Sequence of chain 2.A:
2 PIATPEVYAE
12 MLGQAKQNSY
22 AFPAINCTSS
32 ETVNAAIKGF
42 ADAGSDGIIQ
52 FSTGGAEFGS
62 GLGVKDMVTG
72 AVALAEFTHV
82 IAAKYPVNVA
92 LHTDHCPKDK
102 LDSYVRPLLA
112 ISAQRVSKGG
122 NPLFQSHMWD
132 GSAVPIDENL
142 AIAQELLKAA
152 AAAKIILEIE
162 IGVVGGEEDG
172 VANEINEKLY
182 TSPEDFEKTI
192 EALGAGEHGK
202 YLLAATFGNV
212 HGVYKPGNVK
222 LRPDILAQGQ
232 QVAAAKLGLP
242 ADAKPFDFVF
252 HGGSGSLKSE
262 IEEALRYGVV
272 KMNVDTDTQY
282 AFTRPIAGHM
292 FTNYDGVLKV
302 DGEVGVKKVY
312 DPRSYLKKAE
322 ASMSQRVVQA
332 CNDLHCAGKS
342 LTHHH

Binding-site contacts:
Ligand atom O3P contacts residue ASP276 of chain 2.A at 3.0 Å (salt-bridge).
Ligand atom N2 contacts residue ZN1 of chain 2.C at 2.9 Å.
Ligand atom O1 contacts residue ZN1 of chain 2.C at 2.4 Å.
Ligand atom O3P contacts residue ASN274 of chain 2.A at 3.7 Å.
Ligand atom O3P contacts residue GLY254 of chain 2.A at 3.6 Å.
Ligand atom N2 contacts residue ASN27 of chain 2.A at 3.6 Å.
Ligand atom O2 contacts residue ASP95 of chain 2.A at 2.5 Å (salt-bridge).
Ligand atom C1 contacts residue HIS212 of chain 2.A at 3.4 Å.
Ligand atom O2P contacts residue GLY213 of chain 2.A at 2.9 Å (h-bond).
Ligand atom O2 contacts residue ASN274 of chain 2.A at 3.4 Å (h-bond).
Ligand atom O3P contacts residue SER255 of chain 2.A at 2.5 Å (h-bond).
Ligand atom O1 contacts residue ASN274 of chain 2.A at 3.4 Å.
Ligand atom P contacts residue GLY253 of chain 2.A at 3.7 Å.
Ligand atom C1 contacts residue GLY253 of chain 2.A at 3.8 Å.
Ligand atom C1 contacts residue ASN274 of chain 2.A at 3.4 Å.
Ligand atom N2 contacts residue ASN274 of chain 2.A at 3.8 Å.
Ligand atom P contacts residue THR277 of chain 2.A at 3.8 Å.
Ligand atom O1 contacts residue GLY253 of chain 2.A at 2.8 Å (h-bond).
Ligand atom O4P contacts residue ASP276 of chain 2.A at 3.5 Å.
Ligand atom C2 contacts residue ASN274 of chain 2.A at 3.7 Å.
Ligand atom O2P contacts residue HIS212 of chain 2.A at 3.7 Å.
Ligand atom O2P contacts residue SER255 of chain 2.A at 3.6 Å.
Ligand atom O1P contacts residue GLY253 of chain 2.A at 3.1 Å.
Ligand atom O3P contacts residue THR277 of chain 2.A at 3.7 Å.
Ligand atom O2 contacts residue HIS212 of chain 2.A at 3.5 Å (h-bond).
Ligand atom O2P contacts residue NA1 of chain 2.B at 2.5 Å (h-bond).
Ligand atom O3P contacts residue VAL275 of chain 2.A at 3.4 Å.
Ligand atom N2 contacts residue HIS212 of chain 2.A at 3.8 Å.
Ligand atom O1 contacts residue HIS212 of chain 2.A at 3.1 Å (h-bond).
Ligand atom O1P contacts residue HIS212 of chain 2.A at 3.4 Å.
Ligand atom O2 contacts residue HIS96 of chain 2.A at 3.1 Å (h-bond).
Ligand atom O2 contacts residue HIS252 of chain 2.A at 3.4 Å (h-bond).
Ligand atom P contacts residue SER255 of chain 2.A at 3.6 Å.
Ligand atom O1 contacts residue HIS252 of chain 2.A at 3.3 Å (h-bond).
Ligand atom O4P contacts residue THR277 of chain 2.A at 2.6 Å (h-bond).
Ligand atom N2 contacts residue ASP95 of chain 2.A at 3.2 Å (salt-bridge).
Ligand atom O2P contacts residue GLY253 of chain 2.A at 3.2 Å.
Ligand atom O2 contacts residue ZN1 of chain 2.C at 2.1 Å.
Ligand atom C1 contacts residue ZN1 of chain 2.C at 3.0 Å.
Ligand atom O4P contacts residue GLY213 of chain 2.A at 3.8 Å.

Sequence of chain 1.A:
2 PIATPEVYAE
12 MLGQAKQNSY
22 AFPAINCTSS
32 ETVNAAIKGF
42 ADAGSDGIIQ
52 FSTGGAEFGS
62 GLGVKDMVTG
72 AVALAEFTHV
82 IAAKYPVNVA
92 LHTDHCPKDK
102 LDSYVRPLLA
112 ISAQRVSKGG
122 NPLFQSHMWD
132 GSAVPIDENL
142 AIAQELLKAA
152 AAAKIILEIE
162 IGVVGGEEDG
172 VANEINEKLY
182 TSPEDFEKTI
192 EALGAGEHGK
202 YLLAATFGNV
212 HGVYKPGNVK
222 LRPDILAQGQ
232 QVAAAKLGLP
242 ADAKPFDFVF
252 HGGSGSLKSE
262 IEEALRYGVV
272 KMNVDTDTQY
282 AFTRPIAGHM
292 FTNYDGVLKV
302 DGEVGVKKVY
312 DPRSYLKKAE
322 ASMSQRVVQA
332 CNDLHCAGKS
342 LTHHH

This small molecule binds to this protein.
Small molecule (SMILES): O=C(COP(=O)(O)O)NO